Sequence of chain 1.A:
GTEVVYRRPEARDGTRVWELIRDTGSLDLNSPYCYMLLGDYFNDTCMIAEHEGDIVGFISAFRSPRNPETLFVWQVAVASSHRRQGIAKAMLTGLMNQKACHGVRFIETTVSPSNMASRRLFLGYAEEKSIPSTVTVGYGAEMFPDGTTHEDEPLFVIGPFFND

A small-molecule ligand and the protein it binds are described below.
Small molecule (SMILES): NCC[C@H](N)C(=O)O

Binding-site contacts:
Ligand atom CB contacts residue THR125 of chain 1.B at 3.8 Å.
Ligand atom OXT contacts residue GLN90 of chain 1.B at 3.0 Å (h-bond).
Ligand atom O contacts residue GLN90 of chain 1.B at 3.2 Å (h-bond).
Ligand atom ND contacts residue TRP89 of chain 1.B at 2.9 Å (h-bond).
Ligand atom CB contacts residue TYR48 of chain 1.A at 3.4 Å (hydrophobic).
Ligand atom C contacts residue TRP89 of chain 1.B at 4.5 Å (hydrophobic).
Ligand atom OXT contacts residue ASP43 of chain 1.B at 2.8 Å (salt-bridge).
Ligand atom C contacts residue TYR48 of chain 1.A at 4.2 Å (hydrophobic).
Ligand atom O contacts residue ASP43 of chain 1.B at 4.0 Å.
Ligand atom CA contacts residue ASP43 of chain 1.B at 3.2 Å.
Ligand atom C contacts residue GLN90 of chain 1.B at 3.5 Å.
Ligand atom O contacts residue TRP89 of chain 1.B at 3.3 Å (h-bond).
Ligand atom N contacts residue ASP43 of chain 1.B at 2.6 Å (salt-bridge).
Ligand atom CA contacts residue GLU168 of chain 1.B at 3.6 Å.
Ligand atom N contacts residue TYR48 of chain 1.A at 4.5 Å.
Ligand atom OXT contacts residue LEU42 of chain 1.B at 3.6 Å.
Ligand atom CB contacts residue TRP89 of chain 1.B at 3.9 Å (hydrophobic).
Ligand atom C contacts residue ASP43 of chain 1.B at 3.5 Å.
Ligand atom N contacts residue HIS165 of chain 1.B at 4.5 Å.
Ligand atom C contacts residue LEU42 of chain 1.B at 4.5 Å (hydrophobic).
Ligand atom CG contacts residue LEU42 of chain 1.B at 4.1 Å (hydrophobic).
Ligand atom CG contacts residue GLU168 of chain 1.B at 4.4 Å.
Ligand atom O contacts residue TYR48 of chain 1.A at 3.6 Å.
Ligand atom CG contacts residue THR125 of chain 1.B at 4.0 Å.
Ligand atom CA contacts residue TYR48 of chain 1.A at 3.8 Å (hydrophobic).
Ligand atom ND contacts residue THR125 of chain 1.B at 2.9 Å (h-bond).
Ligand atom CB contacts residue GLU168 of chain 1.B at 3.7 Å.
Ligand atom ND contacts residue TYR48 of chain 1.A at 4.4 Å.
Ligand atom N contacts residue GLU168 of chain 1.B at 2.8 Å (salt-bridge).
Ligand atom CG contacts residue TRP89 of chain 1.B at 3.3 Å (hydrophobic).
Ligand atom ND contacts residue THR124 of chain 1.B at 4.3 Å.

Sequence of chain 1.B:
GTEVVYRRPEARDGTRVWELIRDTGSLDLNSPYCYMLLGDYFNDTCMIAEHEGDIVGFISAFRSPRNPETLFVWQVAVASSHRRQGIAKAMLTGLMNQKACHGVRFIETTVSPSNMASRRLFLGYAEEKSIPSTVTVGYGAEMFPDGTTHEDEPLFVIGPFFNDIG